Binding-site contacts:
Ligand atom O6 contacts residue NAG1 of chain 1.BA at 2.9 Å (h-bond).
Ligand atom C1 contacts residue ASN420 of chain 1.E at 1.4 Å.
Ligand atom C5 contacts residue NAG1 of chain 1.BA at 4.5 Å.
Ligand atom C6 contacts residue NAG1 of chain 1.BA at 3.0 Å.
Ligand atom O5 contacts residue ASN420 of chain 1.E at 2.4 Å (h-bond).
Ligand atom C7 contacts residue ASN420 of chain 1.E at 4.2 Å.
Ligand atom C7 contacts residue SER271 of chain 1.E at 3.5 Å.
Ligand atom O7 contacts residue SER271 of chain 1.E at 4.2 Å.
Ligand atom C8 contacts residue LEU245 of chain 1.E at 4.1 Å (hydrophobic).
Ligand atom C2 contacts residue ASN420 of chain 1.E at 2.5 Å.
Ligand atom C4 contacts residue ASN420 of chain 1.E at 4.3 Å.
Ligand atom N2 contacts residue ASN420 of chain 1.E at 3.0 Å (h-bond).
Ligand atom C8 contacts residue SER271 of chain 1.E at 3.1 Å.
Ligand atom C5 contacts residue ASN420 of chain 1.E at 3.6 Å.
Ligand atom N2 contacts residue SER271 of chain 1.E at 3.6 Å.
Ligand atom C3 contacts residue ASN420 of chain 1.E at 3.9 Å.

The small molecule below binds the protein below.
Small molecule (SMILES): CC(=O)N[C@@H]1[C@@H](O)[C@H](O)[C@@H](CO)O[C@H]1O

Sequence of chain 1.E:
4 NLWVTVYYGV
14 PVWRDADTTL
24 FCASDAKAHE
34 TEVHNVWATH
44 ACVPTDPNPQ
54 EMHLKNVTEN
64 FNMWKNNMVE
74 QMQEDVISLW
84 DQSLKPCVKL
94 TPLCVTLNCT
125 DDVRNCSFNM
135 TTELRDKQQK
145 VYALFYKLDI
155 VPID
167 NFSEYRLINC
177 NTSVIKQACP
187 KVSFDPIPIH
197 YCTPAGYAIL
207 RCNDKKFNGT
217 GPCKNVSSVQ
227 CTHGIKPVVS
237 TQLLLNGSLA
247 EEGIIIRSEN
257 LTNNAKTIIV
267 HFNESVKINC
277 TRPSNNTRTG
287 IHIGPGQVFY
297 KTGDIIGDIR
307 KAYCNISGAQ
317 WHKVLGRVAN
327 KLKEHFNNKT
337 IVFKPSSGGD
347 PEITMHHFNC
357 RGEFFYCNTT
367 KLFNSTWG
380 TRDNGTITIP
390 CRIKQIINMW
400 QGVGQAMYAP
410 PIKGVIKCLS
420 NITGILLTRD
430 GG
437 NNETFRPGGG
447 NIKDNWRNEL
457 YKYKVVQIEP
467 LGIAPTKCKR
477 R